Sequence of chain 1.C:
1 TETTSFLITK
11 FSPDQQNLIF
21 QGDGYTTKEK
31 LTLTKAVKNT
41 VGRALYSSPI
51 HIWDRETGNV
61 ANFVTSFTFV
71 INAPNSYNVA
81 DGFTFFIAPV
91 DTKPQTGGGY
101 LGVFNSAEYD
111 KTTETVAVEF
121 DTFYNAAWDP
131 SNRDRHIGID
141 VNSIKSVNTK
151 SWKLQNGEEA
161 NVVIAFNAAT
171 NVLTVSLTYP

A small-molecule ligand and the protein it binds are described below.
Small molecule (SMILES): OC[C@H]1O[C@H](O)[C@@H](O)[C@@H](O)[C@@H]1O

Sequence of chain 1.D:
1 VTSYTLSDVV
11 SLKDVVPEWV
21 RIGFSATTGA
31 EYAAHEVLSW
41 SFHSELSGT

Binding-site contacts:
Ligand atom O6 contacts residue THR28 of chain 1.D at 4.3 Å.
Ligand atom C4 contacts residue GLY98 of chain 1.C at 4.2 Å.
Ligand atom C6 contacts residue GLU31 of chain 1.D at 3.8 Å.
Ligand atom O3 contacts residue GLY99 of chain 1.C at 2.9 Å (h-bond).
Ligand atom O6 contacts residue ASP81 of chain 1.C at 2.7 Å (salt-bridge).
Ligand atom O2 contacts residue ALA30 of chain 1.D at 4.3 Å.
Ligand atom C4 contacts residue ASP81 of chain 1.C at 3.4 Å.
Ligand atom O1 contacts residue ALA30 of chain 1.D at 4.3 Å.
Ligand atom C6 contacts residue PHE123 of chain 1.C at 3.7 Å (hydrophobic).
Ligand atom C5 contacts residue ALA30 of chain 1.D at 4.0 Å (hydrophobic).
Ligand atom C3 contacts residue GLY99 of chain 1.C at 3.9 Å.
Ligand atom C5 contacts residue GLY29 of chain 1.D at 4.5 Å.
Ligand atom C6 contacts residue ALA80 of chain 1.C at 3.5 Å (hydrophobic).
Ligand atom O3 contacts residue GLY98 of chain 1.C at 3.8 Å.
Ligand atom O4 contacts residue PHE123 of chain 1.C at 3.5 Å.
Ligand atom O4 contacts residue ASP81 of chain 1.C at 2.6 Å (salt-bridge).
Ligand atom O5 contacts residue GLY29 of chain 1.D at 3.9 Å.
Ligand atom O4 contacts residue GLY98 of chain 1.C at 4.1 Å.
Ligand atom O5 contacts residue GLU31 of chain 1.D at 4.3 Å.
Ligand atom C1 contacts residue ALA30 of chain 1.D at 3.9 Å (hydrophobic).
Ligand atom C4 contacts residue ASN125 of chain 1.C at 4.0 Å.
Ligand atom O2 contacts residue GLY29 of chain 1.D at 4.0 Å.
Ligand atom O3 contacts residue ASN125 of chain 1.C at 4.0 Å.
Ligand atom O4 contacts residue GLY99 of chain 1.C at 3.3 Å (h-bond).
Ligand atom O6 contacts residue ALA80 of chain 1.C at 3.2 Å.
Ligand atom C5 contacts residue ASP81 of chain 1.C at 4.0 Å.
Ligand atom C6 contacts residue ALA30 of chain 1.D at 3.9 Å (hydrophobic).
Ligand atom O2 contacts residue GLY98 of chain 1.C at 4.1 Å.
Ligand atom C6 contacts residue ASP81 of chain 1.C at 3.4 Å.
Ligand atom C6 contacts residue GLY29 of chain 1.D at 4.3 Å.
Ligand atom C4 contacts residue PHE123 of chain 1.C at 4.4 Å (hydrophobic).
Ligand atom O4 contacts residue ASN125 of chain 1.C at 2.9 Å (h-bond).
Ligand atom C3 contacts residue ASN125 of chain 1.C at 3.9 Å.
Ligand atom O5 contacts residue ALA30 of chain 1.D at 2.9 Å (h-bond).
Ligand atom O6 contacts residue GLY29 of chain 1.D at 3.2 Å (h-bond).
Ligand atom O6 contacts residue ALA30 of chain 1.D at 3.1 Å (h-bond).
Ligand atom C4 contacts residue GLY99 of chain 1.C at 3.7 Å.
Ligand atom C5 contacts residue PHE123 of chain 1.C at 3.8 Å (hydrophobic).
Ligand atom O6 contacts residue GLU31 of chain 1.D at 3.0 Å (salt-bridge).